This small molecule binds to this protein.
Small molecule (SMILES): CC(C)[C@H](NC(=O)CN)C(=O)N[C@@H](CC1=CN=C2C=CC=CC12)C(=O)N[C@@H](CC(=O)O)C(=O)N1CCC[C@H]1C(=O)N[C@@H](CC(N)=O)C(=O)N[C@@H](CC1=CN=C2CC=CC=C12)C(=O)N[C@@H](CC(=O)O)C(=O)N[C@@H](CCCN=C(N)N)C(=O)N[C@@H](CCCN=C(N)N)C(=O)N[C@H](C=O)CCC(=O)O

Sequence of chain 1.H:
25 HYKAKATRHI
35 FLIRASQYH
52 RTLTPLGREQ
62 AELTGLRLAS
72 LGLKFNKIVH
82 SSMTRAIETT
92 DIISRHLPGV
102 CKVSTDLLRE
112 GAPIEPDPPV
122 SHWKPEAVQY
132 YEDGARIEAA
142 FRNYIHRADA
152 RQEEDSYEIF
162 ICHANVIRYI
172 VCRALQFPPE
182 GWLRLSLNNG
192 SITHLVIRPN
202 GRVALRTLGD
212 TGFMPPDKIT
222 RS

Sequence of chain 1.B:
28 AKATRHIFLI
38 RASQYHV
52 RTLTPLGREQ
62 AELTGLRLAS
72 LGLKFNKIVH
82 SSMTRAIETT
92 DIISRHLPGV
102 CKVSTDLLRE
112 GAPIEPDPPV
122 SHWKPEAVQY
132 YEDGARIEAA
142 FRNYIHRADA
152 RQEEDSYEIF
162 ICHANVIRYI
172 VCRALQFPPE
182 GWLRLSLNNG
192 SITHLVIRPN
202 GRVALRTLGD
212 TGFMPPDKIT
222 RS

Binding-site contacts:
Ligand atom NH2 contacts residue TYR132 of chain 1.L at 3.5 Å.
Ligand atom CZ contacts residue TYR132 of chain 1.L at 3.5 Å (hydrophobic).
Ligand atom NH2 contacts residue VAL129 of chain 1.L at 3.4 Å.
Ligand atom O contacts residue VAL129 of chain 1.L at 3.3 Å.
Ligand atom CE3 contacts residue MG1 of chain 1.CB at 3.5 Å.
Ligand atom CZ3 contacts residue GLN177 of chain 1.H at 3.4 Å.
Ligand atom CZ2 contacts residue GLN177 of chain 1.H at 3.2 Å.
Ligand atom CZ contacts residue HIS147 of chain 1.H at 3.5 Å.
Ligand atom NH1 contacts residue GLU133 of chain 1.L at 2.8 Å (salt-bridge).
Ligand atom CZ2 contacts residue GLY202 of chain 1.H at 3.5 Å.
Ligand atom CZ contacts residue VAL129 of chain 1.L at 3.5 Å (hydrophobic).
Ligand atom O contacts residue ASP118 of chain 1.B at 3.5 Å (salt-bridge).
Ligand atom CD1 contacts residue GLN177 of chain 1.H at 3.3 Å.
Ligand atom C contacts residue ASP118 of chain 1.B at 3.2 Å.
Ligand atom CZ3 contacts residue LEU176 of chain 1.H at 3.4 Å (hydrophobic).
Ligand atom CG contacts residue MG1 of chain 1.CB at 3.5 Å.
Ligand atom CH2 contacts residue GLN177 of chain 1.H at 3.4 Å.
Ligand atom CD2 contacts residue GLN177 of chain 1.H at 3.4 Å.
Ligand atom CE2 contacts residue GLY202 of chain 1.H at 3.5 Å.
Ligand atom CG contacts residue GLN177 of chain 1.H at 3.4 Å.
Ligand atom N contacts residue GLN177 of chain 1.H at 2.9 Å (h-bond).
Ligand atom N contacts residue ASP118 of chain 1.B at 2.6 Å (salt-bridge).
Ligand atom NH2 contacts residue HIS147 of chain 1.H at 3.3 Å.
Ligand atom CG2 contacts residue ASP118 of chain 1.B at 3.5 Å.
Ligand atom CZ contacts residue GLU133 of chain 1.L at 3.5 Å.
Ligand atom OD2 contacts residue ARG148 of chain 1.H at 2.9 Å (salt-bridge).
Ligand atom CE2 contacts residue GLN177 of chain 1.H at 3.2 Å.
Ligand atom O contacts residue TYR132 of chain 1.L at 3.1 Å (h-bond).
Ligand atom CD2 contacts residue MG1 of chain 1.CB at 3.1 Å.
Ligand atom CE2 contacts residue MG1 of chain 1.CB at 3.2 Å.
Ligand atom OD1 contacts residue ARG148 of chain 1.H at 2.7 Å (salt-bridge).
Ligand atom CH2 contacts residue MG1 of chain 1.CB at 3.2 Å.
Ligand atom NE1 contacts residue GLY202 of chain 1.H at 2.9 Å (h-bond).
Ligand atom CE3 contacts residue GLN177 of chain 1.H at 3.4 Å.
Ligand atom CA contacts residue ASP118 of chain 1.B at 2.9 Å.
Ligand atom CZ3 contacts residue ILE146 of chain 1.H at 3.2 Å (hydrophobic).
Ligand atom O contacts residue ARG148 of chain 1.H at 2.8 Å (salt-bridge).
Ligand atom CG contacts residue ARG148 of chain 1.H at 3.5 Å.
Ligand atom NH2 contacts residue GLU133 of chain 1.L at 3.3 Å (salt-bridge).
Ligand atom O contacts residue GLN177 of chain 1.H at 3.0 Å (h-bond).

Sequence of chain 1.L:
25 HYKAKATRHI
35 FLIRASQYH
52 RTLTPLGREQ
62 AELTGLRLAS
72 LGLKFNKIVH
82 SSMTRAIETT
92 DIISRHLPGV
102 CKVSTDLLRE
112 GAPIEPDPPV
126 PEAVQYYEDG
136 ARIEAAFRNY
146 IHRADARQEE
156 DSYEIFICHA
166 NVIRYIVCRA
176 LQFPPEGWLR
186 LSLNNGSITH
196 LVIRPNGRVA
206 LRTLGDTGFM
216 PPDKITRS